Sequence of chain 1.B:
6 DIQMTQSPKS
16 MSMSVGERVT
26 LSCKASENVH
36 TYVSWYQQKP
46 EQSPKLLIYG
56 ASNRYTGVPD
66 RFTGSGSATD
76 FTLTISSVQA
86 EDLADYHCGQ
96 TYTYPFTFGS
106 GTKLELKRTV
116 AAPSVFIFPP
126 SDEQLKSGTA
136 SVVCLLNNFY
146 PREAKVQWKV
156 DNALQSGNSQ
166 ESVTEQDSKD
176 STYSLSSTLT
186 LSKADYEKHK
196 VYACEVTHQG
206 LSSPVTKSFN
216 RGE

Binding-site contacts:
Ligand atom S1 contacts residue PHE101 of chain 1.B at 4.3 Å.
Ligand atom S1 contacts residue BGC1 of chain 1.E at 1.8 Å.
Ligand atom C7 contacts residue TYR97 of chain 1.B at 3.2 Å (hydrophobic).
Ligand atom N4 contacts residue TYR37 of chain 1.B at 3.4 Å (h-bond).
Ligand atom S1 contacts residue THR96 of chain 1.B at 3.5 Å (h-bond).
Ligand atom CA contacts residue TYR97 of chain 1.B at 4.3 Å (hydrophobic).
Ligand atom N4 contacts residue BGC1 of chain 1.E at 3.9 Å.
Ligand atom C7 contacts residue THR96 of chain 1.B at 3.1 Å.
Ligand atom C contacts residue TYR97 of chain 1.B at 3.6 Å (hydrophobic).
Ligand atom C7 contacts residue TYR37 of chain 1.B at 4.2 Å (hydrophobic).
Ligand atom CG contacts residue TYR97 of chain 1.B at 3.6 Å (hydrophobic).
Ligand atom C8 contacts residue BGC1 of chain 1.E at 3.5 Å.
Ligand atom NZ contacts residue TYR97 of chain 1.B at 2.9 Å (h-bond).
Ligand atom NZ contacts residue BGC1 of chain 1.E at 4.3 Å.
Ligand atom CB contacts residue TYR97 of chain 1.B at 3.9 Å (hydrophobic).
Ligand atom CE contacts residue TYR97 of chain 1.B at 3.8 Å (hydrophobic).
Ligand atom C8 contacts residue TYR37 of chain 1.B at 4.0 Å (hydrophobic).
Ligand atom O contacts residue TYR97 of chain 1.B at 3.7 Å.
Ligand atom C8 contacts residue TYR97 of chain 1.B at 3.5 Å (hydrophobic).
Ligand atom C7 contacts residue BGC1 of chain 1.E at 2.8 Å.
Ligand atom S1 contacts residue THR98 of chain 1.B at 4.5 Å.
Ligand atom S1 contacts residue TYR97 of chain 1.B at 3.2 Å (h-bond).
Ligand atom N2 contacts residue TYR97 of chain 1.B at 3.6 Å.
Ligand atom CB contacts residue THR98 of chain 1.B at 4.1 Å.
Ligand atom CD contacts residue TYR97 of chain 1.B at 3.7 Å (hydrophobic).

A protein and the small-molecule ligand that binds it are described below.
Small molecule (SMILES): [H]/N=C(/CS)NCCCC[C@H](NC(C)=O)C(N)=O